Binding-site contacts:
Ligand atom C16 contacts residue TRP817 of chain 1.A at 3.7 Å (hydrophobic).
Ligand atom C20 contacts residue ILE776 of chain 1.A at 3.6 Å (hydrophobic).
Ligand atom C4 contacts residue TYR824 of chain 1.A at 4.1 Å (hydrophobic).
Ligand atom C16 contacts residue ILE776 of chain 1.A at 3.5 Å (hydrophobic).
Ligand atom C14 contacts residue PHE683 of chain 1.A at 3.7 Å (hydrophobic).
Ligand atom C6 contacts residue TYR824 of chain 1.A at 4.0 Å (hydrophobic).
Ligand atom C13 contacts residue GLU836 of chain 1.A at 3.7 Å.
Ligand atom C14 contacts residue TRP817 of chain 1.A at 4.0 Å (hydrophobic).
Ligand atom C25 contacts residue GLU836 of chain 1.A at 2.5 Å.
Ligand atom C26 contacts residue GLN680 of chain 1.A at 3.7 Å.
Ligand atom C25 contacts residue GLN680 of chain 1.A at 4.0 Å.
Ligand atom C15 contacts residue ILE776 of chain 1.A at 3.7 Å (hydrophobic).
Ligand atom C13 contacts residue TRP817 of chain 1.A at 3.3 Å (hydrophobic).
Ligand atom C24 contacts residue GLU836 of chain 1.A at 2.8 Å.
Ligand atom C18 contacts residue ILE776 of chain 1.A at 2.6 Å (hydrophobic).
Ligand atom C27 contacts residue TYR824 of chain 1.A at 3.5 Å (hydrophobic).
Ligand atom C17 contacts residue ILE776 of chain 1.A at 2.9 Å (hydrophobic).
Ligand atom C11 contacts residue TYR824 of chain 1.A at 4.1 Å (hydrophobic).
Ligand atom C22 contacts residue PHE683 of chain 1.A at 2.8 Å (hydrophobic).
Ligand atom C23 contacts residue PHE683 of chain 1.A at 2.8 Å (hydrophobic).
Ligand atom C11 contacts residue GLU836 of chain 1.A at 3.2 Å.
Ligand atom C21 contacts residue PHE683 of chain 1.A at 3.8 Å (hydrophobic).
Ligand atom O3 contacts residue ILE821 of chain 1.A at 3.8 Å.
Ligand atom C24 contacts residue GLN680 of chain 1.A at 4.2 Å.
Ligand atom C24 contacts residue PHE683 of chain 1.A at 3.5 Å (hydrophobic).
Ligand atom C24 contacts residue TRP817 of chain 1.A at 3.8 Å (hydrophobic).
Ligand atom C5 contacts residue TYR824 of chain 1.A at 3.7 Å (hydrophobic).
Ligand atom N12 contacts residue GLU836 of chain 1.A at 3.5 Å (salt-bridge).
Ligand atom C21 contacts residue GLY684 of chain 1.A at 4.1 Å.
Ligand atom N12 contacts residue GLN680 of chain 1.A at 3.6 Å.
Ligand atom C28 contacts residue TYR824 of chain 1.A at 3.4 Å (hydrophobic).
Ligand atom C25 contacts residue TYR824 of chain 1.A at 2.7 Å (hydrophobic).
Ligand atom C26 contacts residue GLU836 of chain 1.A at 3.5 Å.
Ligand atom C8 contacts residue TYR824 of chain 1.A at 3.9 Å (hydrophobic).
Ligand atom C24 contacts residue ILE840 of chain 1.A at 3.4 Å (hydrophobic).
Ligand atom C26 contacts residue TYR824 of chain 1.A at 3.3 Å (hydrophobic).
Ligand atom C22 contacts residue GLY684 of chain 1.A at 3.5 Å.
Ligand atom C15 contacts residue TRP817 of chain 1.A at 4.0 Å (hydrophobic).
Ligand atom C11 contacts residue TRP817 of chain 1.A at 4.0 Å (hydrophobic).
Ligand atom C19 contacts residue ILE776 of chain 1.A at 3.4 Å (hydrophobic).

This protein binds this small molecule.
Small molecule (SMILES): C[C@@H](N[C@H]1CCN(c2ccc(CC(=O)O)cc2)C1)c1cccc2ccccc12

Sequence of chain 1.A:
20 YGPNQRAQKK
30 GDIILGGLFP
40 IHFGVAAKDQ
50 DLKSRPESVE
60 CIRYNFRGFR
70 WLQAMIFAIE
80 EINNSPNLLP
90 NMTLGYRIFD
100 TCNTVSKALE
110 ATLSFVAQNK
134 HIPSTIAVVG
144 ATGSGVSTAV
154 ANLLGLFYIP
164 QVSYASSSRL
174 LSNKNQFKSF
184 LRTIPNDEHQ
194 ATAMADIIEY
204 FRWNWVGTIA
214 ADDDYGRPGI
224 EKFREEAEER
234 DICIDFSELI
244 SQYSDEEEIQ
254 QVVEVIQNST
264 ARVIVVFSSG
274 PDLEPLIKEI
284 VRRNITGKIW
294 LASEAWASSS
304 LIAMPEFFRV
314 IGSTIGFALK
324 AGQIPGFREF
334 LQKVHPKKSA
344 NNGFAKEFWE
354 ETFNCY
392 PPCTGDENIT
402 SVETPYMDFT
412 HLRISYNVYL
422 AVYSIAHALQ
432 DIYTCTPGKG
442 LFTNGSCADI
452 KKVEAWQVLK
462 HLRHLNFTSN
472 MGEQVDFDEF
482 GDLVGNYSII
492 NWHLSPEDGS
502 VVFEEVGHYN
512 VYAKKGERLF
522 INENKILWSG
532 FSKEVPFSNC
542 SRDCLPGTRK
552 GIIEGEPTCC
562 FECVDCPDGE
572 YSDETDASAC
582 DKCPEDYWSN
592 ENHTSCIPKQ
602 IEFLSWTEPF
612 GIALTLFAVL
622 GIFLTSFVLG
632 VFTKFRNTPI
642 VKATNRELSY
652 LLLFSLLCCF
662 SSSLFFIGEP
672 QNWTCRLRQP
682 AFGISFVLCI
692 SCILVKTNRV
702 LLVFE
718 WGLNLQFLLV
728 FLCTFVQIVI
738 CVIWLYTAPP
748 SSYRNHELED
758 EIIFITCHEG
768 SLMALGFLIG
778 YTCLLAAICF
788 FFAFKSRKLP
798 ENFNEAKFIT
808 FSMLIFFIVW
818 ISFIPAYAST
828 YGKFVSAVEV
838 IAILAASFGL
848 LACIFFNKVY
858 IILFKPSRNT